The small molecule below binds the protein below.
Small molecule (SMILES): CC(=O)N[C@@H]1[C@@H](O)[C@H](O)[C@@H](CO)O[C@H]1O

Sequence of chain 3.D:
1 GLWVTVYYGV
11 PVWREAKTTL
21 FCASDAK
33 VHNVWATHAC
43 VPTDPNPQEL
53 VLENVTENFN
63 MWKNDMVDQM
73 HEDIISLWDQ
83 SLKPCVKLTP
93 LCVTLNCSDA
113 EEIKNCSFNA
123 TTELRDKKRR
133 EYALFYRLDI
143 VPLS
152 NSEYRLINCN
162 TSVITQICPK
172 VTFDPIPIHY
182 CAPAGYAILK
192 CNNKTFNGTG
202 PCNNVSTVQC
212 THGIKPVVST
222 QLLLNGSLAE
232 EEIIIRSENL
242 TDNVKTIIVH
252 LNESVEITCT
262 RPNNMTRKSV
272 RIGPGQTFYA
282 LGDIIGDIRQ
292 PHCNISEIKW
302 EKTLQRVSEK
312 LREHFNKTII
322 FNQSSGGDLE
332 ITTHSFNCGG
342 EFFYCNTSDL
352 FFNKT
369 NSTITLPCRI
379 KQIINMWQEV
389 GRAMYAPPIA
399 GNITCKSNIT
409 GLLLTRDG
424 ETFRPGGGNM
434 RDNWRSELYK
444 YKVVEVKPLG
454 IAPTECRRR

Binding-site contacts:
Ligand atom C3 contacts residue ASN161 of chain 3.D at 3.8 Å.
Ligand atom C5 contacts residue ASN161 of chain 3.D at 3.6 Å.
Ligand atom C8 contacts residue ASN161 of chain 3.D at 4.5 Å.
Ligand atom N2 contacts residue ASN161 of chain 3.D at 3.1 Å (h-bond).
Ligand atom C2 contacts residue ASN161 of chain 3.D at 2.5 Å.
Ligand atom C1 contacts residue ASN161 of chain 3.D at 1.4 Å.
Ligand atom O5 contacts residue ARG156 of chain 3.D at 3.9 Å.
Ligand atom O7 contacts residue ASN161 of chain 3.D at 2.5 Å (h-bond).
Ligand atom C4 contacts residue ASN161 of chain 3.D at 4.1 Å.
Ligand atom C6 contacts residue VAL143 of chain 3.D at 4.1 Å (hydrophobic).
Ligand atom O5 contacts residue ASN161 of chain 3.D at 2.3 Å (h-bond).
Ligand atom C7 contacts residue ASN161 of chain 3.D at 3.1 Å.